This protein binds this small molecule.
Small molecule (SMILES): CC(=O)N[C@@H]1[C@@H](O)[C@H](O)[C@@H](CO)O[C@H]1O

Binding-site contacts:
Ligand atom C5 contacts residue ASN308 of chain 1.C at 3.6 Å.
Ligand atom O6 contacts residue ASN308 of chain 1.C at 4.2 Å.
Ligand atom N2 contacts residue ASN308 of chain 1.C at 2.9 Å (h-bond).
Ligand atom C3 contacts residue ASN308 of chain 1.C at 3.8 Å.
Ligand atom C7 contacts residue ASN308 of chain 1.C at 3.4 Å.
Ligand atom O7 contacts residue ASN308 of chain 1.C at 3.5 Å (h-bond).
Ligand atom C1 contacts residue ASN308 of chain 1.C at 1.4 Å.
Ligand atom O5 contacts residue ASN308 of chain 1.C at 2.4 Å (h-bond).
Ligand atom C8 contacts residue ASN308 of chain 1.C at 4.5 Å.
Ligand atom C2 contacts residue ASN308 of chain 1.C at 2.5 Å.
Ligand atom C4 contacts residue ASN308 of chain 1.C at 4.2 Å.

Sequence of chain 1.C:
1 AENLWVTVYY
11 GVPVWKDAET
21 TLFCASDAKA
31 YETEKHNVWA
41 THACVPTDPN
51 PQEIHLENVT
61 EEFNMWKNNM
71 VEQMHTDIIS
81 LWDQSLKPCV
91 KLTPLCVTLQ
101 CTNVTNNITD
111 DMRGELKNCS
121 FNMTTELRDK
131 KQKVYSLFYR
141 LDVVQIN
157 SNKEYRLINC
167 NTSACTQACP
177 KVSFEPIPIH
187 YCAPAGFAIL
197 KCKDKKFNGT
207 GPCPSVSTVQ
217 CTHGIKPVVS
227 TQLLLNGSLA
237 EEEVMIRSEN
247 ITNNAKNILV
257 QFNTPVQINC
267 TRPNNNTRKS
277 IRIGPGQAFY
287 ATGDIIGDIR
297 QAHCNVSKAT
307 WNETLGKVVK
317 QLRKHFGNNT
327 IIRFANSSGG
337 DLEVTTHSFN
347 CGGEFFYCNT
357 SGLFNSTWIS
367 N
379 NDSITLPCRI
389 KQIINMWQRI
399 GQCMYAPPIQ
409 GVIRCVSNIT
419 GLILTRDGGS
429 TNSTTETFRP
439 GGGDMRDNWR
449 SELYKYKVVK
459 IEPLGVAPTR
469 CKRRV